Sequence of chain 3.A:
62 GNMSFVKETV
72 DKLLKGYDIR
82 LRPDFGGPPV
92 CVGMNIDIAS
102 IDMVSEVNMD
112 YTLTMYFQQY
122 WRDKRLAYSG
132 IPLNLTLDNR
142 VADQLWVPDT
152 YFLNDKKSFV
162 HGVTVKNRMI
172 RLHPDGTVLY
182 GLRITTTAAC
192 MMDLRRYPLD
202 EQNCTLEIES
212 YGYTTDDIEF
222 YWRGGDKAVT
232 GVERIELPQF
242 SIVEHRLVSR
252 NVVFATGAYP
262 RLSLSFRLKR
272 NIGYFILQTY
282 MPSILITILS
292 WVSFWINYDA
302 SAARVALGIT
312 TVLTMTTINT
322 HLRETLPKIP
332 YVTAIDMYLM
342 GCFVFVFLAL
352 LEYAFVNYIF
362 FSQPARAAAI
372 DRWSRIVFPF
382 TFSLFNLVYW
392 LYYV

Binding-site contacts:
Ligand atom C1 contacts residue SER65 of chain 3.A at 3.1 Å.
Ligand atom C1 contacts residue ASN63 of chain 3.A at 1.4 Å.
Ligand atom N2 contacts residue ASN63 of chain 3.A at 3.0 Å (h-bond).
Ligand atom C8 contacts residue ASN63 of chain 3.A at 4.4 Å.
Ligand atom C6 contacts residue GLU69 of chain 3.A at 3.3 Å.
Ligand atom O6 contacts residue PHE66 of chain 3.A at 4.2 Å.
Ligand atom C2 contacts residue ASN63 of chain 3.A at 2.5 Å.
Ligand atom C7 contacts residue ASN63 of chain 3.A at 3.2 Å.
Ligand atom O7 contacts residue ASN63 of chain 3.A at 3.1 Å (h-bond).
Ligand atom C5 contacts residue ASN63 of chain 3.A at 3.7 Å.
Ligand atom C1 contacts residue PHE66 of chain 3.A at 4.5 Å (hydrophobic).
Ligand atom C6 contacts residue PHE66 of chain 3.A at 4.4 Å (hydrophobic).
Ligand atom C6 contacts residue SER65 of chain 3.A at 3.7 Å.
Ligand atom C4 contacts residue ASN63 of chain 3.A at 4.2 Å.
Ligand atom C3 contacts residue ASN63 of chain 3.A at 3.8 Å.
Ligand atom O5 contacts residue SER65 of chain 3.A at 2.9 Å (h-bond).
Ligand atom O5 contacts residue ASN63 of chain 3.A at 2.3 Å (h-bond).
Ligand atom C5 contacts residue SER65 of chain 3.A at 3.2 Å.
Ligand atom O5 contacts residue PHE66 of chain 3.A at 3.8 Å.
Ligand atom O6 contacts residue GLU69 of chain 3.A at 2.7 Å (salt-bridge).

A small-molecule ligand and the protein it binds are described below.
Small molecule (SMILES): CC(=O)N[C@@H]1[C@@H](O)[C@H](O)[C@@H](CO)O[C@H]1O